Sequence of chain 1.A:
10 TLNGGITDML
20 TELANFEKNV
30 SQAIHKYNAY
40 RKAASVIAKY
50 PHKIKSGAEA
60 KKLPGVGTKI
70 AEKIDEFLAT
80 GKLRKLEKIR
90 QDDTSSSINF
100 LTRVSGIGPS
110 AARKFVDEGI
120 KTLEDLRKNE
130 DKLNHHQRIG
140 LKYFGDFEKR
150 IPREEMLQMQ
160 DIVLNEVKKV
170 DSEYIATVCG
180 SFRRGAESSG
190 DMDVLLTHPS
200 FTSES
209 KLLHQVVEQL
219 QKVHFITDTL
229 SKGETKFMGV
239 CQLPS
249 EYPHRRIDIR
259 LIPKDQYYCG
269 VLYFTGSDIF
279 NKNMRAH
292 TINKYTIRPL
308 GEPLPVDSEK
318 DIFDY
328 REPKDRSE

A protein and the small-molecule ligand that binds it are described below.
Small molecule (SMILES): Nc1ncnc2c1ncn2[C@H]1C[C@H](O)[C@@H](CO[P](=O)(O)O[P](=O)(O)OP(=O)(O)O)O1

Binding-site contacts:
Ligand atom N1 contacts residue ASP276 of chain 1.A at 3.6 Å (salt-bridge).
Ligand atom C2' contacts residue TYR271 of chain 1.A at 3.4 Å (hydrophobic).
Ligand atom N7 contacts residue ASP276 of chain 1.A at 3.7 Å.
Ligand atom O3G contacts residue ARG149 of chain 1.A at 3.6 Å.
Ligand atom PB contacts residue MG1 of chain 1.G at 3.4 Å.
Ligand atom N6 contacts residue ASP276 of chain 1.A at 3.2 Å (salt-bridge).
Ligand atom O2B contacts residue SER180 of chain 1.A at 3.3 Å (h-bond).
Ligand atom O2G contacts residue ASP190 of chain 1.A at 3.5 Å (salt-bridge).
Ligand atom O3A contacts residue MG1 of chain 1.G at 3.6 Å.
Ligand atom O3' contacts residue GLY274 of chain 1.A at 3.3 Å.
Ligand atom O2A contacts residue ASP190 of chain 1.A at 3.6 Å (salt-bridge).
Ligand atom O2G contacts residue GLY189 of chain 1.A at 3.1 Å (h-bond).
Ligand atom O3B contacts residue MG1 of chain 1.G at 3.8 Å.
Ligand atom N3 contacts residue ASN279 of chain 1.A at 3.4 Å (h-bond).
Ligand atom O1B contacts residue ARG183 of chain 1.A at 3.0 Å (salt-bridge).
Ligand atom O1B contacts residue SER180 of chain 1.A at 3.3 Å.
Ligand atom C8 contacts residue ASP276 of chain 1.A at 3.8 Å.
Ligand atom C6 contacts residue ASP276 of chain 1.A at 3.0 Å.
Ligand atom O2B contacts residue GLY179 of chain 1.A at 3.8 Å.
Ligand atom O3' contacts residue THR273 of chain 1.A at 3.2 Å (h-bond).
Ligand atom PG contacts residue GLY189 of chain 1.A at 3.4 Å.
Ligand atom C5 contacts residue ASP276 of chain 1.A at 3.2 Å.
Ligand atom O2A contacts residue ASP192 of chain 1.A at 3.4 Å (salt-bridge).
Ligand atom O1G contacts residue ARG149 of chain 1.A at 3.0 Å (salt-bridge).
Ligand atom C4 contacts residue TYR271 of chain 1.A at 3.6 Å (hydrophobic).
Ligand atom N3 contacts residue TYR271 of chain 1.A at 3.3 Å (h-bond).
Ligand atom O3' contacts residue ARG183 of chain 1.A at 3.5 Å (salt-bridge).
Ligand atom O2B contacts residue MG1 of chain 1.G at 2.1 Å.
Ligand atom C4' contacts residue PHE272 of chain 1.A at 3.3 Å (hydrophobic).
Ligand atom O2G contacts residue MG1 of chain 1.G at 2.9 Å.
Ligand atom C2' contacts residue GLY274 of chain 1.A at 3.7 Å.
Ligand atom O1G contacts residue GLY189 of chain 1.A at 3.8 Å.
Ligand atom O2A contacts residue MG1 of chain 1.G at 2.1 Å.
Ligand atom O3G contacts residue GLY189 of chain 1.A at 3.5 Å (h-bond).
Ligand atom O3' contacts residue PHE272 of chain 1.A at 3.3 Å (h-bond).
Ligand atom PA contacts residue MG1 of chain 1.G at 3.2 Å.
Ligand atom O3G contacts residue SER180 of chain 1.A at 2.8 Å (h-bond).
Ligand atom C1' contacts residue TYR271 of chain 1.A at 3.5 Å (hydrophobic).
Ligand atom C2 contacts residue TYR271 of chain 1.A at 3.4 Å (hydrophobic).
Ligand atom C2' contacts residue ASN279 of chain 1.A at 3.5 Å.